Sequence of chain 28.C:
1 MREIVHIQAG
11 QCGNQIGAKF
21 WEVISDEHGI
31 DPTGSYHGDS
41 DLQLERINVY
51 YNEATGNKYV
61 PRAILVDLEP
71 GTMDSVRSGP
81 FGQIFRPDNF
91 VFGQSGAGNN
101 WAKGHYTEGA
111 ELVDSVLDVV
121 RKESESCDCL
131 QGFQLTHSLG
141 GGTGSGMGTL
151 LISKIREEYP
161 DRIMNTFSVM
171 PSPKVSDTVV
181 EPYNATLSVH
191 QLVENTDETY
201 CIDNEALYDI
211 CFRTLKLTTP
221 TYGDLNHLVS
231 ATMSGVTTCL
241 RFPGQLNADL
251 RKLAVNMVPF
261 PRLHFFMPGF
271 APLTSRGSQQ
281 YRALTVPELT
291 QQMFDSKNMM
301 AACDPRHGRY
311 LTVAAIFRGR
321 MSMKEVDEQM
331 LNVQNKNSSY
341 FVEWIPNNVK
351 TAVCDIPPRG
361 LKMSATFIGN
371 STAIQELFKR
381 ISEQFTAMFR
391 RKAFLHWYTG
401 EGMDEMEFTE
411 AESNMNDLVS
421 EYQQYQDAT

A small-molecule ligand and the protein it binds are described below.
Small molecule (SMILES): CC(=O)O[C@H]1C(=O)[C@@]2(C)[C@H]([C@H](OC(=O)c3ccccc3)[C@]3(O)C[C@H](OC(=O)[C@H](O)[C@@H](NC(=O)c4ccccc4)c4ccccc4)C(C)=C1C3(C)C)[C@]1(OC(C)=O)CO[C@@H]1C[C@@H]2O

Binding-site contacts:
Ligand atom C31 contacts residue HIS227 of chain 28.C at 3.8 Å.
Ligand atom C06 contacts residue HIS227 of chain 28.C at 2.3 Å.
Ligand atom C09 contacts residue HIS227 of chain 28.C at 3.3 Å.
Ligand atom C08 contacts residue LEU228 of chain 28.C at 3.6 Å (hydrophobic).
Ligand atom O12 contacts residue GLY360 of chain 28.C at 3.4 Å (h-bond).
Ligand atom C44 contacts residue GLY360 of chain 28.C at 3.9 Å.
Ligand atom O08 contacts residue ARG276 of chain 28.C at 3.3 Å.
Ligand atom O13 contacts residue ARG359 of chain 28.C at 3.1 Å (salt-bridge).
Ligand atom C17 contacts residue LEU361 of chain 28.C at 3.9 Å (hydrophobic).
Ligand atom C14 contacts residue THR274 of chain 28.C at 3.6 Å.
Ligand atom C19 contacts residue ARG276 of chain 28.C at 3.9 Å.
Ligand atom O06 contacts residue LEU215 of chain 28.C at 3.7 Å.
Ligand atom C30 contacts residue HIS227 of chain 28.C at 3.1 Å.
Ligand atom C05 contacts residue HIS227 of chain 28.C at 2.9 Å.
Ligand atom C19 contacts residue THR274 of chain 28.C at 3.2 Å.
Ligand atom O13 contacts residue PRO358 of chain 28.C at 3.5 Å.
Ligand atom C41 contacts residue SER234 of chain 28.C at 3.7 Å.
Ligand atom O06 contacts residue LEU273 of chain 28.C at 3.6 Å.
Ligand atom C08 contacts residue HIS227 of chain 28.C at 2.9 Å.
Ligand atom O07 contacts residue ARG276 of chain 28.C at 3.8 Å.
Ligand atom C15 contacts residue PRO272 of chain 28.C at 3.3 Å (hydrophobic).
Ligand atom C14 contacts residue LEU215 of chain 28.C at 3.8 Å (hydrophobic).
Ligand atom C28 contacts residue PRO358 of chain 28.C at 3.8 Å (hydrophobic).
Ligand atom C04 contacts residue HIS227 of chain 28.C at 3.3 Å.
Ligand atom C06 contacts residue ASP224 of chain 28.C at 3.4 Å.
Ligand atom C16 contacts residue PRO272 of chain 28.C at 3.6 Å (hydrophobic).
Ligand atom C40 contacts residue VAL23 of chain 28.C at 3.5 Å (hydrophobic).
Ligand atom C44 contacts residue LEU361 of chain 28.C at 3.8 Å (hydrophobic).
Ligand atom C13 contacts residue HIS227 of chain 28.C at 3.9 Å.
Ligand atom C41 contacts residue VAL23 of chain 28.C at 2.8 Å (hydrophobic).
Ligand atom O14 contacts residue HIS227 of chain 28.C at 2.1 Å (h-bond).
Ligand atom C39 contacts residue ALA231 of chain 28.C at 3.8 Å (hydrophobic).
Ligand atom C42 contacts residue VAL23 of chain 28.C at 3.4 Å (hydrophobic).
Ligand atom O13 contacts residue GLY360 of chain 28.C at 3.8 Å.
Ligand atom O05 contacts residue LEU361 of chain 28.C at 3.8 Å.
Ligand atom O06 contacts residue PRO272 of chain 28.C at 3.6 Å.
Ligand atom C40 contacts residue SER234 of chain 28.C at 3.1 Å.
Ligand atom O06 contacts residue THR274 of chain 28.C at 3.1 Å (h-bond).
Ligand atom C36 contacts residue HIS227 of chain 28.C at 3.7 Å.
Ligand atom C07 contacts residue HIS227 of chain 28.C at 2.3 Å.